Sequence of chain 1.A:
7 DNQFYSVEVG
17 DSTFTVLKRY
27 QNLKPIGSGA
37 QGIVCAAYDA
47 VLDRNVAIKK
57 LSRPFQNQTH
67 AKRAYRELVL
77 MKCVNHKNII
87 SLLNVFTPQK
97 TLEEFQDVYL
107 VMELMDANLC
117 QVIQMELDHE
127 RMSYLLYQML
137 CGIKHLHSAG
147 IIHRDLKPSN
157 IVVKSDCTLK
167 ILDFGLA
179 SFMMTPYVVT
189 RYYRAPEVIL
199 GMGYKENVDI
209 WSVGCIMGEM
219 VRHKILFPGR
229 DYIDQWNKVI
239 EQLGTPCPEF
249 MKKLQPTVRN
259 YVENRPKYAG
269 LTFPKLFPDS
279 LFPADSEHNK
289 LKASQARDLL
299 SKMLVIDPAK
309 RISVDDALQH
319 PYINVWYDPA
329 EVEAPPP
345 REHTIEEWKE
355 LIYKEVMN

This small molecule binds to this protein.
Small molecule (SMILES): O=C(Nc1cnn(-c2cccc(C(=O)Nc3cnn([C@H]4CCNC4)c3)c2)c1)Nc1ccccc1Cl

Binding-site contacts:
Ligand atom C35 contacts residue ASN51 of chain 1.A at 3.4 Å.
Ligand atom N14 contacts residue MET111 of chain 1.A at 3.0 Å (h-bond).
Ligand atom C26 contacts residue LEU110 of chain 1.A at 3.8 Å (hydrophobic).
Ligand atom C30 contacts residue ASP112 of chain 1.A at 3.5 Å.
Ligand atom C22 contacts residue MET111 of chain 1.A at 3.3 Å (hydrophobic).
Ligand atom N25 contacts residue MET111 of chain 1.A at 2.8 Å (h-bond).
Ligand atom C02 contacts residue LYS55 of chain 1.A at 3.7 Å.
Ligand atom C05 contacts residue MET108 of chain 1.A at 3.5 Å (hydrophobic).
Ligand atom N34 contacts residue ASN51 of chain 1.A at 3.7 Å.
Ligand atom CL1 contacts residue ILE86 of chain 1.A at 3.5 Å.
Ligand atom C19 contacts residue ASN114 of chain 1.A at 3.7 Å.
Ligand atom C05 contacts residue ALA53 of chain 1.A at 3.6 Å (hydrophobic).
Ligand atom C20 contacts residue ASP112 of chain 1.A at 3.6 Å.
Ligand atom C07 contacts residue MET108 of chain 1.A at 3.8 Å (hydrophobic).
Ligand atom N11 contacts residue MET108 of chain 1.A at 3.5 Å (h-bond).
Ligand atom C21 contacts residue MET111 of chain 1.A at 3.8 Å (hydrophobic).
Ligand atom C02 contacts residue ILE86 of chain 1.A at 3.6 Å (hydrophobic).
Ligand atom O10 contacts residue LEU168 of chain 1.A at 3.6 Å.
Ligand atom C06 contacts residue LYS55 of chain 1.A at 3.6 Å.
Ligand atom O24 contacts residue ILE32 of chain 1.A at 3.5 Å.
Ligand atom CL1 contacts residue LYS55 of chain 1.A at 3.7 Å.
Ligand atom C13 contacts residue ALA53 of chain 1.A at 3.5 Å (hydrophobic).
Ligand atom C04 contacts residue LEU106 of chain 1.A at 3.4 Å (hydrophobic).
Ligand atom C30 contacts residue LEU110 of chain 1.A at 3.7 Å (hydrophobic).
Ligand atom C22 contacts residue ILE32 of chain 1.A at 3.6 Å (hydrophobic).
Ligand atom N25 contacts residue LEU110 of chain 1.A at 3.7 Å.
Ligand atom C26 contacts residue MET111 of chain 1.A at 3.6 Å (hydrophobic).
Ligand atom C21 contacts residue ASP112 of chain 1.A at 3.7 Å.
Ligand atom C05 contacts residue LEU106 of chain 1.A at 3.5 Å (hydrophobic).
Ligand atom C13 contacts residue MET111 of chain 1.A at 3.7 Å (hydrophobic).
Ligand atom C23 contacts residue MET111 of chain 1.A at 3.7 Å (hydrophobic).
Ligand atom C09 contacts residue LEU168 of chain 1.A at 3.7 Å (hydrophobic).
Ligand atom C30 contacts residue MET111 of chain 1.A at 3.6 Å (hydrophobic).
Ligand atom C05 contacts residue LYS55 of chain 1.A at 3.7 Å.
Ligand atom C19 contacts residue ALA113 of chain 1.A at 3.7 Å (hydrophobic).
Ligand atom C20 contacts residue ALA113 of chain 1.A at 3.8 Å (hydrophobic).
Ligand atom C03 contacts residue ILE86 of chain 1.A at 3.4 Å (hydrophobic).
Ligand atom N29 contacts residue LEU110 of chain 1.A at 3.8 Å.
Ligand atom C23 contacts residue ASP112 of chain 1.A at 3.6 Å.
Ligand atom C04 contacts residue MET108 of chain 1.A at 3.8 Å (hydrophobic).